Binding-site contacts:
Ligand atom C1 contacts residue THR276 of chain 4.D at 3.4 Å.
Ligand atom C6 contacts residue LYS68 of chain 4.D at 3.8 Å.
Ligand atom C7 contacts residue GLN278 of chain 4.D at 3.8 Å.
Ligand atom C10 contacts residue PHE75 of chain 4.E at 2.7 Å (hydrophobic).
Ligand atom C10 contacts residue LEU62 of chain 4.D at 3.5 Å (hydrophobic).
Ligand atom O10 contacts residue PHE75 of chain 4.E at 2.6 Å.
Ligand atom O8 contacts residue GLN278 of chain 4.D at 3.5 Å (h-bond).
Ligand atom C11 contacts residue HIS138 of chain 4.C at 3.3 Å.
Ligand atom C11 contacts residue PHE65 of chain 4.D at 3.8 Å (hydrophobic).
Ligand atom O10 contacts residue LEU62 of chain 4.D at 3.1 Å.
Ligand atom O9 contacts residue LEU67 of chain 4.D at 3.2 Å.
Ligand atom N5 contacts residue ASN272 of chain 4.D at 3.3 Å (h-bond).
Ligand atom C5 contacts residue LYS68 of chain 4.D at 3.7 Å.
Ligand atom C11 contacts residue LEU62 of chain 4.D at 3.9 Å (hydrophobic).
Ligand atom N5 contacts residue PHE75 of chain 4.E at 3.8 Å.
Ligand atom O9 contacts residue LYS68 of chain 4.D at 2.8 Å (salt-bridge).
Ligand atom O1A contacts residue THR276 of chain 4.D at 2.6 Å (h-bond).
Ligand atom O8 contacts residue THR276 of chain 4.D at 3.8 Å.
Ligand atom C10 contacts residue LYS68 of chain 4.D at 3.8 Å.
Ligand atom N5 contacts residue GLN278 of chain 4.D at 3.9 Å.
Ligand atom C9 contacts residue LYS68 of chain 4.D at 3.8 Å.
Ligand atom C11 contacts residue PHE75 of chain 4.E at 1.8 Å (hydrophobic).
Ligand atom O1B contacts residue THR276 of chain 4.D at 3.5 Å (h-bond).
Ligand atom C11 contacts residue ASN272 of chain 4.D at 3.6 Å.
Ligand atom C1 contacts residue SER274 of chain 4.D at 3.4 Å.
Ligand atom C6 contacts residue ASN272 of chain 4.D at 3.7 Å.
Ligand atom C9 contacts residue GLN278 of chain 4.D at 3.2 Å.
Ligand atom C11 contacts residue PHE270 of chain 4.D at 3.9 Å (hydrophobic).
Ligand atom O1A contacts residue ASN272 of chain 4.D at 3.6 Å (h-bond).
Ligand atom C11 contacts residue THR276 of chain 4.D at 3.4 Å.
Ligand atom O1B contacts residue SER274 of chain 4.D at 2.4 Å (h-bond).
Ligand atom C8 contacts residue GLN278 of chain 4.D at 3.7 Å.
Ligand atom O1A contacts residue SER274 of chain 4.D at 3.8 Å.
Ligand atom O8 contacts residue LYS68 of chain 4.D at 3.5 Å.
Ligand atom O8 contacts residue ASN272 of chain 4.D at 3.4 Å (h-bond).
Ligand atom C11 contacts residue LYS68 of chain 4.D at 3.8 Å.
Ligand atom N5 contacts residue LYS68 of chain 4.D at 2.9 Å (salt-bridge).
Ligand atom O1B contacts residue LYS68 of chain 4.D at 3.6 Å.
Ligand atom O7 contacts residue LEU62 of chain 4.D at 3.5 Å.
Ligand atom C11 contacts residue GLN278 of chain 4.D at 3.5 Å.

Sequence of chain 4.E:
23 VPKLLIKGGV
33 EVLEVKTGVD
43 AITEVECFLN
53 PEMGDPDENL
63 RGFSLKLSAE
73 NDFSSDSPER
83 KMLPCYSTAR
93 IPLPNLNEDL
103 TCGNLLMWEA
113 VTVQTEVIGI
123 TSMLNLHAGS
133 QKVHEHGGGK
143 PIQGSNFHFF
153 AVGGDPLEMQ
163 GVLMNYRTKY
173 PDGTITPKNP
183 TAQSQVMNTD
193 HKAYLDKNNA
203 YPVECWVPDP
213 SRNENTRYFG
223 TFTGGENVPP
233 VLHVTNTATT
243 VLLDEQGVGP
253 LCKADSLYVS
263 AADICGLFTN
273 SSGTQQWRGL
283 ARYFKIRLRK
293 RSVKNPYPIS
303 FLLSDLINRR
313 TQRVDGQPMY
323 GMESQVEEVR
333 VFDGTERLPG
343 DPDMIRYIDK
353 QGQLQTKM

Sequence of chain 4.D:
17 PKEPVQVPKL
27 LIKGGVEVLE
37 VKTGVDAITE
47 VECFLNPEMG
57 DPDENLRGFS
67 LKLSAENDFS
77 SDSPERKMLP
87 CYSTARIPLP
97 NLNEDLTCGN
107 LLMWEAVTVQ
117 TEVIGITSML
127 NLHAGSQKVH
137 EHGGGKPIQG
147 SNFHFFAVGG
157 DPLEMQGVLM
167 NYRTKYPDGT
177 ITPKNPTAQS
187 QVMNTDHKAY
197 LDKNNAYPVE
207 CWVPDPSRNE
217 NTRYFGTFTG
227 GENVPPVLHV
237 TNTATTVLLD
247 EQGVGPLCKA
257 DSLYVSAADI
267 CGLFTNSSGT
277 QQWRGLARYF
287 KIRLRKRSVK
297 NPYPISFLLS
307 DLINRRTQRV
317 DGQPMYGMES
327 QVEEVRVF

The protein below binds the small molecule below.
Small molecule (SMILES): CC(=O)N[C@H]1[C@H]([C@H](O)[C@H](O)CO)O[C@@](O[C@H](CO)[C@@H](O)[C@@H]2O[C@@H](C(=O)O)C[C@H](O)[C@H]2NC(C)=O)(C(=O)O)C[C@@H]1O

Sequence of chain 4.C:
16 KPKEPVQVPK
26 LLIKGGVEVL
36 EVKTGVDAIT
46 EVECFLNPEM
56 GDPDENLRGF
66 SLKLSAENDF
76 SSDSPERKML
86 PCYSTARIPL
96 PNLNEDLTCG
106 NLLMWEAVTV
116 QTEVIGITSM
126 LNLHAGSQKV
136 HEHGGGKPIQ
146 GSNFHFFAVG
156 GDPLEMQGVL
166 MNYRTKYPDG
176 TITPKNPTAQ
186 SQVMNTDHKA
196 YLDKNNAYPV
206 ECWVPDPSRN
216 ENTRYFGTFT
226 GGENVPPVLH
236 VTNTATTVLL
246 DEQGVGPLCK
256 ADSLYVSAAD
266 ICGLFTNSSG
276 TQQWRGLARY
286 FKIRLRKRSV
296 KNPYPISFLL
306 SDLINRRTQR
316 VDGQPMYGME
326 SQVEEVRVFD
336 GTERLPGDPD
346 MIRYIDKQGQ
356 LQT